The small molecule below binds the protein below.
Small molecule (SMILES): CC(=O)N[C@@H]1[C@@H](O)[C@H](O)[C@@H](CO)O[C@H]1O

Sequence of chain 1.B:
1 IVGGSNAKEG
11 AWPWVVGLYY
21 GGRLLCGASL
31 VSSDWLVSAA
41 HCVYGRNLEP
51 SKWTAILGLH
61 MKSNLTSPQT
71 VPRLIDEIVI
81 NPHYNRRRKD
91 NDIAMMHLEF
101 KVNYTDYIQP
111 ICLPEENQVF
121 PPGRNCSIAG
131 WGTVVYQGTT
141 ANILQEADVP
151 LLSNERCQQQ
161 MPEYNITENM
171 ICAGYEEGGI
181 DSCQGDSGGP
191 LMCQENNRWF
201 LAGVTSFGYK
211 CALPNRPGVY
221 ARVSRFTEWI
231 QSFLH

Binding-site contacts:
Ligand atom C5 contacts residue ASN64 of chain 1.B at 3.7 Å.
Ligand atom C2 contacts residue ASN64 of chain 1.B at 2.5 Å.
Ligand atom C7 contacts residue ASN64 of chain 1.B at 3.6 Å.
Ligand atom C3 contacts residue ASN64 of chain 1.B at 3.8 Å.
Ligand atom O5 contacts residue ASN64 of chain 1.B at 2.4 Å (h-bond).
Ligand atom O6 contacts residue GLU9 of chain 1.B at 2.8 Å (salt-bridge).
Ligand atom C4 contacts residue ASN64 of chain 1.B at 4.2 Å.
Ligand atom C8 contacts residue ASN64 of chain 1.B at 3.9 Å.
Ligand atom N2 contacts residue ASN64 of chain 1.B at 2.7 Å (h-bond).
Ligand atom O5 contacts residue SER67 of chain 1.B at 3.8 Å.
Ligand atom O7 contacts residue ASN64 of chain 1.B at 4.5 Å.
Ligand atom C6 contacts residue GLU9 of chain 1.B at 3.8 Å.
Ligand atom C1 contacts residue ASN64 of chain 1.B at 1.4 Å.
Ligand atom C1 contacts residue SER67 of chain 1.B at 3.3 Å.